Binding-site contacts:
Ligand atom C6 contacts residue HIS46 of chain 2.B at 3.2 Å.
Ligand atom CM2 contacts residue LEU48 of chain 2.B at 4.2 Å (hydrophobic).
Ligand atom C1 contacts residue HIS46 of chain 2.B at 3.9 Å.
Ligand atom CM2 contacts residue GLN494 of chain 1.B at 3.2 Å.
Ligand atom O2 contacts residue GLN494 of chain 1.B at 3.6 Å.
Ligand atom C2 contacts residue PHE463 of chain 2.B at 4.1 Å (hydrophobic).
Ligand atom O1 contacts residue CYS492 of chain 1.B at 3.3 Å.
Ligand atom CM2 contacts residue GLN462 of chain 2.B at 4.3 Å.
Ligand atom O2 contacts residue CYS492 of chain 1.B at 4.2 Å.
Ligand atom O2 contacts residue GLN462 of chain 2.B at 3.7 Å.
Ligand atom CM2 contacts residue CYS492 of chain 1.B at 3.5 Å (hydrophobic).
Ligand atom C6 contacts residue PHE463 of chain 2.B at 4.4 Å (hydrophobic).
Ligand atom CM5 contacts residue HIS46 of chain 2.B at 4.2 Å.
Ligand atom O1 contacts residue HIS46 of chain 2.B at 3.3 Å (h-bond).
Ligand atom O1 contacts residue PHE463 of chain 2.B at 3.8 Å.
Ligand atom C5 contacts residue HIS46 of chain 2.B at 4.0 Å.
Ligand atom C2 contacts residue CYS492 of chain 1.B at 4.1 Å (hydrophobic).
Ligand atom C6 contacts residue CYS492 of chain 1.B at 3.5 Å (hydrophobic).
Ligand atom O2 contacts residue LEU48 of chain 2.B at 4.4 Å.
Ligand atom C1 contacts residue CYS492 of chain 1.B at 3.7 Å (hydrophobic).
Ligand atom O1 contacts residue LEU48 of chain 2.B at 3.5 Å.
Ligand atom CM5 contacts residue TYR491 of chain 1.B at 4.5 Å (hydrophobic).
Ligand atom C1 contacts residue PHE463 of chain 2.B at 4.0 Å (hydrophobic).
Ligand atom O2 contacts residue PHE463 of chain 2.B at 4.0 Å.
Ligand atom CM2 contacts residue VAL493 of chain 1.B at 3.5 Å (hydrophobic).

Sequence of chain 2.B:
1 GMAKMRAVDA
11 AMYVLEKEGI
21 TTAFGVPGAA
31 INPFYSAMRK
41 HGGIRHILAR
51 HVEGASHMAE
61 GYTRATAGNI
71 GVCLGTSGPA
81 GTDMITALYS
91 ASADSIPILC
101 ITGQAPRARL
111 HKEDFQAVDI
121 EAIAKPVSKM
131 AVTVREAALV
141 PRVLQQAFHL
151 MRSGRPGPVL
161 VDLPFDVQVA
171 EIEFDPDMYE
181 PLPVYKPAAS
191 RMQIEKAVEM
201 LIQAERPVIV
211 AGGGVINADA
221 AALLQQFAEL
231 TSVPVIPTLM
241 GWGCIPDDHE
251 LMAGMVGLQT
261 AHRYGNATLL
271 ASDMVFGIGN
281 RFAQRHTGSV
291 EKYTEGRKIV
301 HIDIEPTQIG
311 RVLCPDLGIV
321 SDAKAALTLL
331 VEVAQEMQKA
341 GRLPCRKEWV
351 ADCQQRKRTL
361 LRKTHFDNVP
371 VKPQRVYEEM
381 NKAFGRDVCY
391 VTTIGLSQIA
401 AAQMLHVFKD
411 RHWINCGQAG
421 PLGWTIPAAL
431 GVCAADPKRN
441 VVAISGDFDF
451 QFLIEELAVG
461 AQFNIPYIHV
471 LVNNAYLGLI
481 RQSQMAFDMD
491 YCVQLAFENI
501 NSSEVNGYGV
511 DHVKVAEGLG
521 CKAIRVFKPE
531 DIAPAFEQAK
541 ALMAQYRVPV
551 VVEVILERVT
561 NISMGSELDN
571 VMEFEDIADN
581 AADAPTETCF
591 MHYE

This protein binds this small molecule.
Small molecule (SMILES): COC1=C(OC)C(=O)C(C)=CC1=O

Sequence of chain 1.B:
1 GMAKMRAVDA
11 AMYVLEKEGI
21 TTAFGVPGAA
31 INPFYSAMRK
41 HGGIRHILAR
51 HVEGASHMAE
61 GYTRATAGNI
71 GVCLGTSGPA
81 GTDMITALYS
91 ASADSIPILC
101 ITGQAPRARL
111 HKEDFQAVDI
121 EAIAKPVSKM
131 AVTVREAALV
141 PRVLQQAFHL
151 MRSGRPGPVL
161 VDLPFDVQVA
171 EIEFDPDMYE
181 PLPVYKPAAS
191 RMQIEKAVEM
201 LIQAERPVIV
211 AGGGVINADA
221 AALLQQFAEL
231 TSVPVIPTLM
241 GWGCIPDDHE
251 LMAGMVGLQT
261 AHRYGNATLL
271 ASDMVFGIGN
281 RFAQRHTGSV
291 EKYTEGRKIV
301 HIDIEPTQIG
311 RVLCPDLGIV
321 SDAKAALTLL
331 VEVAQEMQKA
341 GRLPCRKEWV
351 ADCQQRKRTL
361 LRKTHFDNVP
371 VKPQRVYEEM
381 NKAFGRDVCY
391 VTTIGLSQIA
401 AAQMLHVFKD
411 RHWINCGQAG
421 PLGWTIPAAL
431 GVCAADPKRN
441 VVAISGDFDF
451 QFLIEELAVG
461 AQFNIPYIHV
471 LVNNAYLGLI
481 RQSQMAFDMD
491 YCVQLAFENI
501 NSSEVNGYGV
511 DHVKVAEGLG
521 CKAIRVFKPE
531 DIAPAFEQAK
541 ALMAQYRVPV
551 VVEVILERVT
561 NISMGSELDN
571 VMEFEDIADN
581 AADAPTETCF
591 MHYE